Sequence of chain 1.G:
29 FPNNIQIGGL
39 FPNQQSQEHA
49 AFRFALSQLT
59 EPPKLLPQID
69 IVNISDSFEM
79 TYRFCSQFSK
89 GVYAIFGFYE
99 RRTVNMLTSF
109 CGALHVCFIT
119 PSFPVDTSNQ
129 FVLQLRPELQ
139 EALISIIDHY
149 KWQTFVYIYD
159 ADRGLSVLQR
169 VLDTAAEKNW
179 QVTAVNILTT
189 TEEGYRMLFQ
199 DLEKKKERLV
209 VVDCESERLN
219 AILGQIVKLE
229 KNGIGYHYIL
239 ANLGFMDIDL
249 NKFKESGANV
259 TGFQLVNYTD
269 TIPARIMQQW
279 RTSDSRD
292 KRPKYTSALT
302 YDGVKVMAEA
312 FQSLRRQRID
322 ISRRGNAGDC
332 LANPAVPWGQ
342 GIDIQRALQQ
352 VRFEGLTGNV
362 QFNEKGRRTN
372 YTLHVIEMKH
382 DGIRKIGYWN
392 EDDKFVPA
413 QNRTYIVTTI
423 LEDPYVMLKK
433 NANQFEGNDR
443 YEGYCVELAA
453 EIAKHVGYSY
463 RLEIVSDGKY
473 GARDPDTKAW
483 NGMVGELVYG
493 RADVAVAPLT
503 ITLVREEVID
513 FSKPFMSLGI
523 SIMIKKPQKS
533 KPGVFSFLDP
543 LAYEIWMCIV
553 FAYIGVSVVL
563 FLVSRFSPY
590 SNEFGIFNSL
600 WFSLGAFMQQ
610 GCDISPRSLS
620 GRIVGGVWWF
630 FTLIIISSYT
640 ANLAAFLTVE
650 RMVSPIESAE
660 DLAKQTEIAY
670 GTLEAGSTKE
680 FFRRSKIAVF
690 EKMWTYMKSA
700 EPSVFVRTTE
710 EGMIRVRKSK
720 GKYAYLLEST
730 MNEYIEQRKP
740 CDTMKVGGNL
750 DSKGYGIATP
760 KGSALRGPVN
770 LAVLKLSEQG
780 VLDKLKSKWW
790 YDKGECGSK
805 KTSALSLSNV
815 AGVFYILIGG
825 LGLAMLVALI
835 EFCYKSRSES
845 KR

A small-molecule ligand and the protein it binds are described below.
Small molecule (SMILES): CC(=O)N[C@@H]1[C@@H](O)[C@H](O)[C@@H](CO)O[C@H]1O

Binding-site contacts:
Ligand atom C5 contacts residue THR267 of chain 1.G at 3.1 Å.
Ligand atom C2 contacts residue THR267 of chain 1.G at 3.9 Å.
Ligand atom O5 contacts residue ASP268 of chain 1.G at 4.2 Å.
Ligand atom N2 contacts residue THR267 of chain 1.G at 4.4 Å.
Ligand atom O7 contacts residue LYS386 of chain 1.G at 3.0 Å.
Ligand atom O3 contacts residue LYS386 of chain 1.G at 4.1 Å.
Ligand atom C1 contacts residue ASP268 of chain 1.G at 4.4 Å.
Ligand atom C4 contacts residue ASN265 of chain 1.G at 4.2 Å.
Ligand atom C2 contacts residue ASN265 of chain 1.G at 2.4 Å.
Ligand atom C8 contacts residue ILE377 of chain 1.G at 4.2 Å (hydrophobic).
Ligand atom N2 contacts residue ASN265 of chain 1.G at 2.9 Å (h-bond).
Ligand atom C8 contacts residue LYS386 of chain 1.G at 4.1 Å.
Ligand atom C5 contacts residue ASN265 of chain 1.G at 3.7 Å.
Ligand atom C1 contacts residue ASN265 of chain 1.G at 1.4 Å.
Ligand atom O6 contacts residue THR267 of chain 1.G at 4.2 Å.
Ligand atom C3 contacts residue THR267 of chain 1.G at 4.0 Å.
Ligand atom O7 contacts residue HIS375 of chain 1.G at 3.1 Å (h-bond).
Ligand atom C1 contacts residue THR267 of chain 1.G at 2.8 Å.
Ligand atom C3 contacts residue ASN265 of chain 1.G at 3.8 Å.
Ligand atom N2 contacts residue LYS386 of chain 1.G at 4.5 Å.
Ligand atom O6 contacts residue ASP268 of chain 1.G at 3.4 Å (salt-bridge).
Ligand atom C4 contacts residue THR267 of chain 1.G at 4.1 Å.
Ligand atom C7 contacts residue LYS386 of chain 1.G at 3.6 Å.
Ligand atom C8 contacts residue HIS375 of chain 1.G at 3.7 Å.
Ligand atom O5 contacts residue THR267 of chain 1.G at 3.1 Å (h-bond).
Ligand atom C6 contacts residue THR267 of chain 1.G at 4.1 Å.
Ligand atom O5 contacts residue ASN265 of chain 1.G at 2.4 Å (h-bond).
Ligand atom C7 contacts residue ASN265 of chain 1.G at 3.5 Å.
Ligand atom C7 contacts residue HIS375 of chain 1.G at 3.6 Å.
Ligand atom O7 contacts residue ASN265 of chain 1.G at 3.7 Å.